Binding-site contacts:
Ligand atom C7 contacts residue TYR50 of chain 1.H at 3.5 Å (hydrophobic).
Ligand atom O5 contacts residue ASP103 of chain 1.I at 3.7 Å.
Ligand atom C6 contacts residue ASP103 of chain 1.I at 3.6 Å.
Ligand atom O4 contacts residue SER370 of chain 1.C at 4.4 Å.
Ligand atom C6 contacts residue SER368 of chain 1.C at 4.1 Å.
Ligand atom O4 contacts residue SER368 of chain 1.C at 3.3 Å (h-bond).
Ligand atom C3 contacts residue TYR50 of chain 1.H at 3.4 Å (hydrophobic).
Ligand atom C8 contacts residue LEU105 of chain 1.I at 3.8 Å (hydrophobic).
Ligand atom C5 contacts residue ASP103 of chain 1.I at 3.5 Å.
Ligand atom O3 contacts residue TYR50 of chain 1.H at 3.8 Å.
Ligand atom C5 contacts residue ASN340 of chain 1.C at 3.6 Å.
Ligand atom C8 contacts residue TYR50 of chain 1.H at 3.5 Å (hydrophobic).
Ligand atom C5 contacts residue LEU105 of chain 1.I at 3.8 Å (hydrophobic).
Ligand atom C2 contacts residue ASN340 of chain 1.C at 2.5 Å.
Ligand atom C7 contacts residue ALA341 of chain 1.C at 4.4 Å (hydrophobic).
Ligand atom O7 contacts residue THR57 of chain 1.H at 3.7 Å.
Ligand atom O6 contacts residue ASP103 of chain 1.I at 3.9 Å.
Ligand atom C7 contacts residue LEU105 of chain 1.I at 3.8 Å (hydrophobic).
Ligand atom C8 contacts residue SER54 of chain 1.H at 4.3 Å.
Ligand atom C7 contacts residue ASN340 of chain 1.C at 3.1 Å.
Ligand atom N2 contacts residue TYR50 of chain 1.H at 2.5 Å (h-bond).
Ligand atom C4 contacts residue ASN340 of chain 1.C at 4.2 Å.
Ligand atom N2 contacts residue ASN340 of chain 1.C at 3.0 Å (h-bond).
Ligand atom O5 contacts residue ASN340 of chain 1.C at 2.3 Å (h-bond).
Ligand atom C8 contacts residue ALA341 of chain 1.C at 3.4 Å (hydrophobic).
Ligand atom C1 contacts residue ASP103 of chain 1.I at 4.3 Å.
Ligand atom C8 contacts residue ARG506 of chain 1.C at 3.9 Å.
Ligand atom C6 contacts residue LEU105 of chain 1.I at 3.9 Å (hydrophobic).
Ligand atom C3 contacts residue ASN340 of chain 1.C at 3.8 Å.
Ligand atom O7 contacts residue ASN340 of chain 1.C at 2.9 Å (h-bond).
Ligand atom C2 contacts residue TYR50 of chain 1.H at 3.4 Å (hydrophobic).
Ligand atom C8 contacts residue THR342 of chain 1.C at 4.2 Å.
Ligand atom C1 contacts residue ASN340 of chain 1.C at 1.4 Å.
Ligand atom O5 contacts residue ASP103 of chain 1.I at 4.0 Å.
Ligand atom O7 contacts residue PHE339 of chain 1.C at 3.6 Å.
Ligand atom C1 contacts residue TYR50 of chain 1.H at 3.8 Å (hydrophobic).
Ligand atom C8 contacts residue ASN340 of chain 1.C at 3.2 Å.
Ligand atom O3 contacts residue SER370 of chain 1.C at 4.0 Å.
Ligand atom O4 contacts residue LEU105 of chain 1.I at 4.4 Å.
Ligand atom O7 contacts residue LEU105 of chain 1.I at 3.5 Å.

Sequence of chain 1.C:
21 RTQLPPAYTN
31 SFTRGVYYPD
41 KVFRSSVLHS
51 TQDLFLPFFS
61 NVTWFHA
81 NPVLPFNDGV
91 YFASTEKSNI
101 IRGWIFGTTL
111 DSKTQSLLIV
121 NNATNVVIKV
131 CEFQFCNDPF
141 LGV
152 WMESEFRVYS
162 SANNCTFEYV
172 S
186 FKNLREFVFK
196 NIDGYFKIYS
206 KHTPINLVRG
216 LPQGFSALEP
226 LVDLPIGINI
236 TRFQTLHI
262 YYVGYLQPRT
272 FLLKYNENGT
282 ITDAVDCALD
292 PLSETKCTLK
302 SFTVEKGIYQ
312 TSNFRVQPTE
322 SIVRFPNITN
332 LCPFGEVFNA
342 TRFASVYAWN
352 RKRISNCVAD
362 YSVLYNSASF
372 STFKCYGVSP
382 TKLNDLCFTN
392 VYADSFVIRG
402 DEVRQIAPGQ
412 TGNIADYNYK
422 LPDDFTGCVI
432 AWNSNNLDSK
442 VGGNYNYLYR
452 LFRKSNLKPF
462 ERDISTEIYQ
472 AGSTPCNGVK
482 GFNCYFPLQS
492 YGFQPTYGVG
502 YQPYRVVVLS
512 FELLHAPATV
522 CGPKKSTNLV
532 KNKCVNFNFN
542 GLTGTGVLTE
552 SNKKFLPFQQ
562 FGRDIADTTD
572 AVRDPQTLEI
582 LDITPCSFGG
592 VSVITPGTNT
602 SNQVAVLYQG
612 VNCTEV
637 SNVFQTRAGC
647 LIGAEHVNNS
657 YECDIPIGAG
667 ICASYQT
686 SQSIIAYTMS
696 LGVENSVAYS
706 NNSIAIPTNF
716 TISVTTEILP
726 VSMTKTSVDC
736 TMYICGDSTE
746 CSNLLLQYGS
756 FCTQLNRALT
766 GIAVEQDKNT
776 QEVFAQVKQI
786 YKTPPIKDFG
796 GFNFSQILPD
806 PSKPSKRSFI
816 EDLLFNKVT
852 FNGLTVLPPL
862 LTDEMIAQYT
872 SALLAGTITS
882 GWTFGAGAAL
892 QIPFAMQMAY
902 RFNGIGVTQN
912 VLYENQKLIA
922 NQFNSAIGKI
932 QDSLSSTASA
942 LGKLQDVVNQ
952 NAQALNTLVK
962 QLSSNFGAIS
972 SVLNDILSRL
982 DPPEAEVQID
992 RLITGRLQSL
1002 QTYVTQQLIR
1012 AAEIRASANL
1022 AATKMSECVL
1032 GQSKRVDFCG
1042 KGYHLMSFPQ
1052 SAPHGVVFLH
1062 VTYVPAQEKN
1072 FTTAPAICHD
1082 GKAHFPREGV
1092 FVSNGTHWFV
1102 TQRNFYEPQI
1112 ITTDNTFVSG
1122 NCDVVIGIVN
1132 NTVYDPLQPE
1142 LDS

Sequence of chain 1.I:
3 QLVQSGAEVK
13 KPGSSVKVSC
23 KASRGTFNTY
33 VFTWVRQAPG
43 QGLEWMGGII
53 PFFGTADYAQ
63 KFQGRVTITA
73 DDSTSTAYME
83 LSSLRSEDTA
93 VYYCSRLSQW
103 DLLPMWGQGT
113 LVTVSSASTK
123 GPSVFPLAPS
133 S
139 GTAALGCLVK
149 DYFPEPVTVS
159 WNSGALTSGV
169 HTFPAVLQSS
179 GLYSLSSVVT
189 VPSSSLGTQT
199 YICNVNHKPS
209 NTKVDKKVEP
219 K

Sequence of chain 1.H:
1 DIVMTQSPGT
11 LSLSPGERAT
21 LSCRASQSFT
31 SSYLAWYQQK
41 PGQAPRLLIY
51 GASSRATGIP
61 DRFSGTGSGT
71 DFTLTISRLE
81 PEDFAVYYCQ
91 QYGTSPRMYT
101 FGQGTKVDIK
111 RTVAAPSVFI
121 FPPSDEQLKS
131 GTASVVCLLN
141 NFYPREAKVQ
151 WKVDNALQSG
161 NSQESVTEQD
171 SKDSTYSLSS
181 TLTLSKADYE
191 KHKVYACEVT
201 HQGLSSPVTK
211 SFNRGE

A protein and the small-molecule ligand that binds it are described below.
Small molecule (SMILES): CC(=O)N[C@H]1[C@H](O[C@H]2[C@H](O)[C@@H](NC(C)=O)CO[C@@H]2CO[C@@H]2O[C@@H](C)[C@@H](O)[C@@H](O)[C@@H]2O)O[C@H](CO)[C@@H](O[C@@H]2O[C@H](CO)[C@@H](O)[C@H](O)[C@@H]2O)[C@@H]1O